This protein binds this small molecule.
Small molecule (SMILES): O=C(O)CCCCCOc1ccccc1CN(C(=O)c1ccc(-c2ccccc2)cc1)C1CC1

Sequence of chain 1.B:
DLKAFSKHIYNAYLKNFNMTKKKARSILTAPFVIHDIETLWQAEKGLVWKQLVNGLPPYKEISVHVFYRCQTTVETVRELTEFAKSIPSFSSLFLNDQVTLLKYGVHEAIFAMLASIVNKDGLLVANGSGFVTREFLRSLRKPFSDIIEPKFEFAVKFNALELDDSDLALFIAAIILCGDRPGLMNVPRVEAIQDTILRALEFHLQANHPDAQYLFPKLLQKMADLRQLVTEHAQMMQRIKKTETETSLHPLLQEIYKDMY

Binding-site contacts:
Ligand atom O3 contacts residue THR83 of chain 1.B at 3.5 Å.
Ligand atom O1 contacts residue THR84 of chain 1.B at 3.7 Å.
Ligand atom C24 contacts residue VAL76 of chain 1.B at 3.6 Å (hydrophobic).
Ligand atom C12 contacts residue HIS244 of chain 1.B at 3.8 Å.
Ligand atom C26 contacts residue TRP59 of chain 1.B at 3.6 Å (hydrophobic).
Ligand atom O2 contacts residue MET248 of chain 1.B at 3.4 Å.
Ligand atom C11 contacts residue THR84 of chain 1.B at 3.6 Å.
Ligand atom C6 contacts residue CYS80 of chain 1.B at 3.5 Å (hydrophobic).
Ligand atom C12 contacts residue TYR268 of chain 1.B at 3.1 Å (hydrophobic).
Ligand atom C25 contacts residue TRP59 of chain 1.B at 3.9 Å (hydrophobic).
Ligand atom C3 contacts residue LEU125 of chain 1.B at 3.5 Å (hydrophobic).
Ligand atom C2 contacts residue LYS162 of chain 1.B at 3.7 Å.
Ligand atom C19 contacts residue THR83 of chain 1.B at 3.4 Å.
Ligand atom O contacts residue CYS80 of chain 1.B at 3.5 Å.
Ligand atom C8 contacts residue CYS80 of chain 1.B at 3.7 Å (hydrophobic).
Ligand atom O1 contacts residue HIS118 of chain 1.B at 3.1 Å (h-bond).
Ligand atom C22 contacts residue CYS80 of chain 1.B at 3.8 Å (hydrophobic).
Ligand atom C13 contacts residue LEU125 of chain 1.B at 3.9 Å (hydrophobic).
Ligand atom C18 contacts residue CYS80 of chain 1.B at 3.8 Å (hydrophobic).
Ligand atom C21 contacts residue VAL136 of chain 1.B at 3.7 Å (hydrophobic).
Ligand atom C25 contacts residue ARG79 of chain 1.B at 3.8 Å.
Ligand atom C11 contacts residue LEU264 of chain 1.B at 3.5 Å (hydrophobic).
Ligand atom C2 contacts residue ILE159 of chain 1.B at 3.8 Å (hydrophobic).
Ligand atom C15 contacts residue ILE121 of chain 1.B at 3.8 Å (hydrophobic).
Ligand atom C9 contacts residue THR84 of chain 1.B at 3.9 Å.
Ligand atom C15 contacts residue THR84 of chain 1.B at 3.7 Å.
Ligand atom O1 contacts residue HIS244 of chain 1.B at 3.1 Å (h-bond).
Ligand atom O2 contacts residue TYR268 of chain 1.B at 2.7 Å (h-bond).
Ligand atom C14 contacts residue ILE121 of chain 1.B at 3.6 Å (hydrophobic).
Ligand atom C28 contacts residue VAL143 of chain 1.B at 3.9 Å (hydrophobic).
Ligand atom C28 contacts residue VAL76 of chain 1.B at 3.7 Å (hydrophobic).
Ligand atom O2 contacts residue LEU264 of chain 1.B at 3.5 Å.
Ligand atom O1 contacts residue TYR268 of chain 1.B at 2.7 Å (h-bond).
Ligand atom C20 contacts residue VAL136 of chain 1.B at 3.9 Å (hydrophobic).
Ligand atom C11 contacts residue GLN81 of chain 1.B at 3.8 Å.
Ligand atom C12 contacts residue LEU264 of chain 1.B at 3.6 Å (hydrophobic).
Ligand atom C27 contacts residue LEU50 of chain 1.B at 3.7 Å (hydrophobic).
Ligand atom C4 contacts residue LEU125 of chain 1.B at 3.8 Å (hydrophobic).
Ligand atom C10 contacts residue PHE77 of chain 1.B at 3.9 Å (hydrophobic).
Ligand atom C18 contacts residue LEU134 of chain 1.B at 3.7 Å (hydrophobic).